Sequence of chain 4.A:
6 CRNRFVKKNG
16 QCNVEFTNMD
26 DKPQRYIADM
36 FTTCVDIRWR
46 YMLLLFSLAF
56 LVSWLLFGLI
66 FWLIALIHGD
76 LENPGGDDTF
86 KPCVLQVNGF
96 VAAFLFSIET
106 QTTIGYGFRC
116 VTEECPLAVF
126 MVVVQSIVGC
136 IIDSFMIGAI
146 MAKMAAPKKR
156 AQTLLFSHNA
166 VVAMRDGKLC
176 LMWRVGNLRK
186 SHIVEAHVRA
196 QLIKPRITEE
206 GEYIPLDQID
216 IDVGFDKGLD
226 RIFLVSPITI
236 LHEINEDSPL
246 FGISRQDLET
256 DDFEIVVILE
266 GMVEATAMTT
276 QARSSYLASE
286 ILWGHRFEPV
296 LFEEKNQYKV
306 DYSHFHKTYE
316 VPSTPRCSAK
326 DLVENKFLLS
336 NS

Binding-site contacts:
Ligand atom C1B contacts residue LEU48 of chain 1.A at 4.0 Å (hydrophobic).
Ligand atom O6 contacts residue ARG43 of chain 1.A at 3.6 Å.
Ligand atom P1 contacts residue ARG43 of chain 1.A at 4.0 Å.
Ligand atom O1B contacts residue LEU48 of chain 1.A at 3.7 Å.
Ligand atom O53 contacts residue LYS148 of chain 1.A at 2.7 Å (salt-bridge).
Ligand atom O2 contacts residue ARG43 of chain 1.A at 3.2 Å (salt-bridge).
Ligand atom O12 contacts residue ARG45 of chain 1.A at 2.9 Å (salt-bridge).
Ligand atom O6 contacts residue LYS148 of chain 1.A at 3.9 Å.
Ligand atom O52 contacts residue LYS154 of chain 1.A at 3.0 Å (salt-bridge).
Ligand atom P1 contacts residue TRP44 of chain 1.A at 4.1 Å.
Ligand atom C1A contacts residue TRP44 of chain 1.A at 4.0 Å (hydrophobic).
Ligand atom O43 contacts residue LYS154 of chain 1.A at 3.2 Å (salt-bridge).
Ligand atom O51 contacts residue LYS153 of chain 1.A at 2.8 Å (salt-bridge).
Ligand atom C4 contacts residue LYS154 of chain 1.A at 3.9 Å.
Ligand atom O13 contacts residue TRP44 of chain 1.A at 3.3 Å.
Ligand atom P5 contacts residue LYS148 of chain 1.A at 3.7 Å.
Ligand atom P4 contacts residue LYS154 of chain 1.A at 3.8 Å.
Ligand atom O12 contacts residue ARG43 of chain 1.A at 3.7 Å.
Ligand atom O52 contacts residue LYS148 of chain 1.A at 3.8 Å.
Ligand atom C5 contacts residue LYS154 of chain 1.A at 3.6 Å.
Ligand atom O1 contacts residue ARG43 of chain 1.A at 3.6 Å.
Ligand atom O3C contacts residue TRP44 of chain 1.A at 4.1 Å.
Ligand atom O6 contacts residue TRP44 of chain 1.A at 3.3 Å (h-bond).
Ligand atom O3C contacts residue ARG45 of chain 1.A at 4.0 Å.
Ligand atom O5 contacts residue LYS154 of chain 1.A at 3.7 Å.
Ligand atom O11 contacts residue ARG43 of chain 1.A at 3.4 Å (salt-bridge).
Ligand atom C2A contacts residue PHE140 of chain 4.A at 4.1 Å (hydrophobic).
Ligand atom P1 contacts residue ARG45 of chain 1.A at 4.0 Å.
Ligand atom P5 contacts residue LYS154 of chain 1.A at 3.9 Å.
Ligand atom O1 contacts residue TRP44 of chain 1.A at 3.6 Å (h-bond).
Ligand atom O53 contacts residue ILE42 of chain 1.A at 3.7 Å.
Ligand atom O1A contacts residue TRP44 of chain 1.A at 4.0 Å.
Ligand atom O53 contacts residue ASP41 of chain 1.A at 3.8 Å.
Ligand atom C3B contacts residue LEU48 of chain 1.A at 4.1 Å (hydrophobic).
Ligand atom O1B contacts residue ARG45 of chain 1.A at 3.3 Å.
Ligand atom O11 contacts residue ARG45 of chain 1.A at 3.5 Å (salt-bridge).
Ligand atom O12 contacts residue TRP44 of chain 1.A at 3.8 Å.
Ligand atom O2C contacts residue TRP44 of chain 1.A at 3.4 Å.
Ligand atom O4 contacts residue LYS154 of chain 1.A at 3.0 Å (salt-bridge).
Ligand atom O53 contacts residue ARG43 of chain 1.A at 4.0 Å.

The small molecule below binds the protein below.
Small molecule (SMILES): CCCCCCCC(=O)OC[C@H](COP(=O)(O)O[C@@H]1[C@H](O)[C@H](O)[C@@H](OP(=O)(O)O)[C@H](OP(=O)(O)O)[C@H]1O)OC(=O)CCCCCCC

Sequence of chain 1.A:
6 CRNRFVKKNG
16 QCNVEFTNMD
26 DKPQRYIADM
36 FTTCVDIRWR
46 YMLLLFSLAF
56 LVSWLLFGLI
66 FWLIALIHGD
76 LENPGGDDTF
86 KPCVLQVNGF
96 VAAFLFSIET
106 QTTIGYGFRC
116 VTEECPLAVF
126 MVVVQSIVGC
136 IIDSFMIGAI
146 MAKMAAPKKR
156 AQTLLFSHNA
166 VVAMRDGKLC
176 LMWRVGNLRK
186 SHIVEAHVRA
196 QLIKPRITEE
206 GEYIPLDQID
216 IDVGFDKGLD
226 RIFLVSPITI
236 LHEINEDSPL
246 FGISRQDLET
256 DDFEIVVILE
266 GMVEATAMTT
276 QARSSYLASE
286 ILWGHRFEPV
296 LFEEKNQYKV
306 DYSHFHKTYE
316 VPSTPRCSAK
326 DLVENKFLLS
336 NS